This protein binds this small molecule.
Small molecule (SMILES): CN(C)Cc1c[nH]c2c(CCCO)cccc12

Sequence of chain 1.A:
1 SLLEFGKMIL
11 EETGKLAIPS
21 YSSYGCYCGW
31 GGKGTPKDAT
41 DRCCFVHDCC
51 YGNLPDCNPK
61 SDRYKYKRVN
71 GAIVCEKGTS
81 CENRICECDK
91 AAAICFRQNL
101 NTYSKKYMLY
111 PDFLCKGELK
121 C

Binding-site contacts:
Ligand atom C7 contacts residue GLY29 of chain 1.A at 4.2 Å.
Ligand atom C16 contacts residue ASP48 of chain 1.A at 4.4 Å.
Ligand atom C15 contacts residue GLY29 of chain 1.A at 3.3 Å.
Ligand atom C8 contacts residue SER22 of chain 1.A at 4.2 Å.
Ligand atom N1 contacts residue GLY29 of chain 1.A at 3.8 Å.
Ligand atom C8 contacts residue LEU2 of chain 1.A at 4.3 Å (hydrophobic).
Ligand atom C15 contacts residue PHE5 of chain 1.A at 4.3 Å (hydrophobic).
Ligand atom C9 contacts residue GLY29 of chain 1.A at 4.1 Å.
Ligand atom C6 contacts residue LEU2 of chain 1.A at 4.5 Å (hydrophobic).
Ligand atom O17 contacts residue TYR27 of chain 1.A at 3.8 Å.
Ligand atom C5 contacts residue ALA17 of chain 1.A at 4.1 Å (hydrophobic).
Ligand atom C15 contacts residue TYR21 of chain 1.A at 3.9 Å (hydrophobic).
Ligand atom C16 contacts residue HIS47 of chain 1.A at 3.4 Å.
Ligand atom O17 contacts residue HIS47 of chain 1.A at 3.1 Å (h-bond).
Ligand atom C15 contacts residue CYS44 of chain 1.A at 4.4 Å (hydrophobic).
Ligand atom C4 contacts residue SER22 of chain 1.A at 4.3 Å.
Ligand atom C16 contacts residue CYS44 of chain 1.A at 4.0 Å (hydrophobic).
Ligand atom C6 contacts residue PHE5 of chain 1.A at 3.9 Å (hydrophobic).
Ligand atom C13 contacts residue ILE18 of chain 1.A at 4.5 Å (hydrophobic).
Ligand atom C5 contacts residue PHE5 of chain 1.A at 4.5 Å (hydrophobic).
Ligand atom C15 contacts residue CYS28 of chain 1.A at 4.0 Å (hydrophobic).
Ligand atom C7 contacts residue TYR21 of chain 1.A at 4.4 Å (hydrophobic).
Ligand atom C14 contacts residue GLY29 of chain 1.A at 3.5 Å.
Ligand atom C6 contacts residue TYR21 of chain 1.A at 4.2 Å (hydrophobic).
Ligand atom C5 contacts residue LEU2 of chain 1.A at 4.2 Å (hydrophobic).
Ligand atom C4 contacts residue LEU2 of chain 1.A at 4.2 Å (hydrophobic).
Ligand atom C10 contacts residue ILE18 of chain 1.A at 3.9 Å (hydrophobic).
Ligand atom O17 contacts residue ASP48 of chain 1.A at 3.1 Å (salt-bridge).
Ligand atom C12 contacts residue LEU2 of chain 1.A at 4.0 Å (hydrophobic).
Ligand atom C16 contacts residue PHE5 of chain 1.A at 3.9 Å (hydrophobic).
Ligand atom O17 contacts residue CYS44 of chain 1.A at 3.5 Å (h-bond).
Ligand atom C4 contacts residue ILE18 of chain 1.A at 4.3 Å (hydrophobic).
Ligand atom C16 contacts residue GLY29 of chain 1.A at 4.4 Å.